The small molecule below binds the protein below.
Small molecule (SMILES): [NH3+]Cc1ccsc1

Binding-site contacts:
Ligand atom C5 contacts residue CME169 of chain 1.A at 4.3 Å.
Ligand atom C3 contacts residue TYR136 of chain 1.A at 3.4 Å (hydrophobic).
Ligand atom S6 contacts residue TYR136 of chain 1.A at 4.0 Å.
Ligand atom N1 contacts residue TYR324 of chain 1.A at 3.2 Å (h-bond).
Ligand atom S6 contacts residue HIS133 of chain 1.A at 3.7 Å.
Ligand atom C2 contacts residue TYR136 of chain 1.A at 4.0 Å (hydrophobic).
Ligand atom C7 contacts residue ASP132 of chain 1.A at 3.8 Å.
Ligand atom C3 contacts residue TYR324 of chain 1.A at 3.8 Å (hydrophobic).
Ligand atom C4 contacts residue TYR136 of chain 1.A at 3.5 Å (hydrophobic).
Ligand atom S6 contacts residue ASP132 of chain 1.A at 3.7 Å.
Ligand atom C5 contacts residue HIS133 of chain 1.A at 3.9 Å.
Ligand atom C7 contacts residue TYR324 of chain 1.A at 3.5 Å (hydrophobic).
Ligand atom C2 contacts residue TYR324 of chain 1.A at 3.3 Å (hydrophobic).
Ligand atom C5 contacts residue TYR136 of chain 1.A at 3.7 Å (hydrophobic).
Ligand atom C7 contacts residue TYR136 of chain 1.A at 3.6 Å (hydrophobic).

Sequence of chain 1.A:
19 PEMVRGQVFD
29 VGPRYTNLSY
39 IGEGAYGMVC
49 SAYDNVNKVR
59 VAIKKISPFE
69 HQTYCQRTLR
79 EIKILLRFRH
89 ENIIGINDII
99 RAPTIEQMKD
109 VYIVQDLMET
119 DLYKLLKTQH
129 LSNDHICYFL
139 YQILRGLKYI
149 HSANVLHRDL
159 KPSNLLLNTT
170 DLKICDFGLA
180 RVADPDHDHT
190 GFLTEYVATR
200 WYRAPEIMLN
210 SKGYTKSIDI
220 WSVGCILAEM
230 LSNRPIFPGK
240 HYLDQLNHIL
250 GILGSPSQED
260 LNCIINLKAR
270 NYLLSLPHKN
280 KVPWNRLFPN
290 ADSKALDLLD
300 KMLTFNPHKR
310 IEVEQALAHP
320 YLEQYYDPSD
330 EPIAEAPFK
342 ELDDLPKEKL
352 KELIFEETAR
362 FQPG